Sequence of chain 3.A:
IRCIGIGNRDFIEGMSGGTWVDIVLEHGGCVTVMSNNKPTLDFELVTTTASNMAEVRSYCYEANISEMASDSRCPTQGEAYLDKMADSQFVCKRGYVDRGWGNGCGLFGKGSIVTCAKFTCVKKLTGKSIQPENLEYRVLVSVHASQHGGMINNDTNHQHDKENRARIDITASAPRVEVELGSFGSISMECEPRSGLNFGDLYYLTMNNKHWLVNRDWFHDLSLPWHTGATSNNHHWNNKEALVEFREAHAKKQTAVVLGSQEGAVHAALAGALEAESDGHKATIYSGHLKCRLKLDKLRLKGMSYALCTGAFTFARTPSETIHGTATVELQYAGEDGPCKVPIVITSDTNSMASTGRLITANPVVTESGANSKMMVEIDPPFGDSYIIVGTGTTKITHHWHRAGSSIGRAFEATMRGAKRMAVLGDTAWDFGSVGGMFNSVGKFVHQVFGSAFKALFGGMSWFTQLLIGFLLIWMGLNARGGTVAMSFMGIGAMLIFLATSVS

A protein and the small-molecule ligand that binds it are described below.
Small molecule (SMILES): CC(=O)N[C@H]1[C@H](O[C@H]2[C@H](O)[C@@H](NC(C)=O)CO[C@@H]2CO[C@@H]2O[C@@H](C)[C@@H](O)[C@@H](O)[C@@H]2O)O[C@H](CO)[C@@H](O)[C@@H]1O

Binding-site contacts:
Ligand atom O6 contacts residue THR156 of chain 3.A at 4.5 Å.
Ligand atom O7 contacts residue THR156 of chain 3.A at 4.5 Å.
Ligand atom C6 contacts residue MET151 of chain 3.A at 4.5 Å (hydrophobic).
Ligand atom C6 contacts residue THR156 of chain 3.A at 3.7 Å.
Ligand atom C8 contacts residue ASN157 of chain 3.A at 3.9 Å.
Ligand atom C8 contacts residue THR156 of chain 3.A at 4.5 Å.
Ligand atom C3 contacts residue MET151 of chain 3.A at 4.0 Å (hydrophobic).
Ligand atom C7 contacts residue ASN154 of chain 3.A at 3.7 Å.
Ligand atom C1 contacts residue GLY150 of chain 3.A at 3.9 Å.
Ligand atom O5 contacts residue ASN154 of chain 3.A at 2.3 Å (h-bond).
Ligand atom C1 contacts residue ASN154 of chain 3.A at 1.4 Å.
Ligand atom O5 contacts residue THR156 of chain 3.A at 4.0 Å.
Ligand atom O5 contacts residue THR156 of chain 3.A at 4.0 Å.
Ligand atom C6 contacts residue THR156 of chain 3.A at 4.0 Å.
Ligand atom C8 contacts residue GLY150 of chain 3.A at 3.8 Å.
Ligand atom C2 contacts residue MET151 of chain 3.A at 4.2 Å (hydrophobic).
Ligand atom O7 contacts residue GLY150 of chain 3.A at 2.9 Å (h-bond).
Ligand atom C1 contacts residue MET151 of chain 3.A at 4.1 Å (hydrophobic).
Ligand atom O7 contacts residue ASN154 of chain 3.A at 4.0 Å.
Ligand atom C5 contacts residue ASN154 of chain 3.A at 3.6 Å.
Ligand atom N2 contacts residue GLY150 of chain 3.A at 3.5 Å (h-bond).
Ligand atom O5 contacts residue MET151 of chain 3.A at 3.9 Å.
Ligand atom C5 contacts residue THR156 of chain 3.A at 3.9 Å.
Ligand atom O7 contacts residue HIS148 of chain 3.A at 3.6 Å (h-bond).
Ligand atom C4 contacts residue ASN154 of chain 3.A at 4.2 Å.
Ligand atom O5 contacts residue ASN157 of chain 3.A at 4.3 Å.
Ligand atom C7 contacts residue GLY150 of chain 3.A at 3.1 Å.
Ligand atom C6 contacts residue ASP161 of chain 3.A at 3.6 Å.
Ligand atom C5 contacts residue THR156 of chain 3.A at 4.2 Å.
Ligand atom C1 contacts residue THR156 of chain 3.A at 4.3 Å.
Ligand atom O6 contacts residue MET151 of chain 3.A at 4.2 Å.
Ligand atom C4 contacts residue MET151 of chain 3.A at 3.9 Å (hydrophobic).
Ligand atom C3 contacts residue ASN154 of chain 3.A at 3.8 Å.
Ligand atom N2 contacts residue ASN154 of chain 3.A at 2.9 Å (h-bond).
Ligand atom C5 contacts residue MET151 of chain 3.A at 3.8 Å (hydrophobic).
Ligand atom C6 contacts residue ASN157 of chain 3.A at 3.5 Å.
Ligand atom C2 contacts residue ASN154 of chain 3.A at 2.4 Å.
Ligand atom C2 contacts residue GLY150 of chain 3.A at 3.8 Å.